Sequence of chain 28.C:
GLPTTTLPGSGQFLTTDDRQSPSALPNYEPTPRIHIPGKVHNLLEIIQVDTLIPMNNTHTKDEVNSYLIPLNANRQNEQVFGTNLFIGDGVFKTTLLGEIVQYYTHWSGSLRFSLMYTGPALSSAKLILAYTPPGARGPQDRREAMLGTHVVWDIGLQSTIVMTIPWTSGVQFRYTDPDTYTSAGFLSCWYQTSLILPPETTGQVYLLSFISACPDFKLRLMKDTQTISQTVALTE

A small-molecule ligand and the protein it binds are described below.
Small molecule (SMILES): Cc1cc(CCCCCCCOc2ccc(C3=N[C@@H](C)CO3)cc2)on1

Binding-site contacts:
Ligand atom O1 contacts residue VAL188 of chain 28.A at 3.8 Å.
Ligand atom C4B contacts residue LEU106 of chain 28.A at 3.7 Å (hydrophobic).
Ligand atom C4A contacts residue ASN219 of chain 28.A at 3.5 Å.
Ligand atom C7C contacts residue TYR197 of chain 28.A at 3.8 Å (hydrophobic).
Ligand atom C31 contacts residue SER175 of chain 28.A at 3.6 Å.
Ligand atom C6B contacts residue LEU106 of chain 28.A at 3.9 Å (hydrophobic).
Ligand atom C2B contacts residue MET221 of chain 28.A at 3.5 Å (hydrophobic).
Ligand atom C4 contacts residue MET224 of chain 28.A at 3.8 Å (hydrophobic).
Ligand atom C3 contacts residue PRO174 of chain 28.A at 3.8 Å (hydrophobic).
Ligand atom C5B contacts residue TYR197 of chain 28.A at 3.7 Å (hydrophobic).
Ligand atom C6C contacts residue VAL191 of chain 28.A at 3.2 Å (hydrophobic).
Ligand atom C6B contacts residue TYR197 of chain 28.A at 3.6 Å (hydrophobic).
Ligand atom O1B contacts residue MET221 of chain 28.A at 3.4 Å.
Ligand atom C5B contacts residue LEU106 of chain 28.A at 3.5 Å (hydrophobic).
Ligand atom C5 contacts residue TYR152 of chain 28.A at 3.8 Å (hydrophobic).
Ligand atom C5 contacts residue PHE186 of chain 28.A at 3.5 Å (hydrophobic).
Ligand atom N2 contacts residue PHE186 of chain 28.A at 3.7 Å.
Ligand atom O1 contacts residue TYR152 of chain 28.A at 3.9 Å.
Ligand atom C5C contacts residue TYR128 of chain 28.A at 3.5 Å (hydrophobic).
Ligand atom C7C contacts residue TYR128 of chain 28.A at 3.6 Å (hydrophobic).
Ligand atom O1 contacts residue PHE186 of chain 28.A at 3.5 Å.
Ligand atom C3C contacts residue TYR128 of chain 28.A at 3.9 Å (hydrophobic).
Ligand atom C3 contacts residue PHE186 of chain 28.A at 3.8 Å (hydrophobic).
Ligand atom C1B contacts residue MET221 of chain 28.A at 3.8 Å (hydrophobic).
Ligand atom C5C contacts residue ILE104 of chain 28.A at 3.8 Å (hydrophobic).
Ligand atom O1B contacts residue TYR128 of chain 28.A at 3.9 Å.
Ligand atom C31 contacts residue VAL176 of chain 28.A at 3.3 Å (hydrophobic).
Ligand atom N2 contacts residue ALA24 of chain 28.C at 3.4 Å.
Ligand atom C6C contacts residue MET221 of chain 28.A at 3.7 Å (hydrophobic).
Ligand atom C2C contacts residue VAL188 of chain 28.A at 3.2 Å (hydrophobic).
Ligand atom C3C contacts residue VAL188 of chain 28.A at 3.3 Å (hydrophobic).
Ligand atom C4C contacts residue TYR152 of chain 28.A at 3.8 Å (hydrophobic).
Ligand atom N3A contacts residue ASN219 of chain 28.A at 3.0 Å (h-bond).
Ligand atom CM1 contacts residue SER107 of chain 28.A at 3.9 Å.
Ligand atom C31 contacts residue ALA150 of chain 28.A at 3.5 Å (hydrophobic).
Ligand atom C4 contacts residue PHE186 of chain 28.A at 3.6 Å (hydrophobic).
Ligand atom C31 contacts residue PRO174 of chain 28.A at 3.4 Å (hydrophobic).
Ligand atom O1 contacts residue ALA24 of chain 28.C at 3.6 Å.
Ligand atom C4 contacts residue TYR152 of chain 28.A at 3.9 Å (hydrophobic).
Ligand atom C3B contacts residue MET221 of chain 28.A at 3.8 Å (hydrophobic).

Sequence of chain 28.A:
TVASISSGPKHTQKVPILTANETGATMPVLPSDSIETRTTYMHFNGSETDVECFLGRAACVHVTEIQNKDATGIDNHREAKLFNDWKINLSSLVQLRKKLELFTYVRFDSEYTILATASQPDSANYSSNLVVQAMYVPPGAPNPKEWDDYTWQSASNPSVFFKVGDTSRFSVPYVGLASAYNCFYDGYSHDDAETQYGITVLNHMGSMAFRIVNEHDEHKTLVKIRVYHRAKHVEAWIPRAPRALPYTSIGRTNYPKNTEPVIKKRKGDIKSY